Sequence of chain 1.C:
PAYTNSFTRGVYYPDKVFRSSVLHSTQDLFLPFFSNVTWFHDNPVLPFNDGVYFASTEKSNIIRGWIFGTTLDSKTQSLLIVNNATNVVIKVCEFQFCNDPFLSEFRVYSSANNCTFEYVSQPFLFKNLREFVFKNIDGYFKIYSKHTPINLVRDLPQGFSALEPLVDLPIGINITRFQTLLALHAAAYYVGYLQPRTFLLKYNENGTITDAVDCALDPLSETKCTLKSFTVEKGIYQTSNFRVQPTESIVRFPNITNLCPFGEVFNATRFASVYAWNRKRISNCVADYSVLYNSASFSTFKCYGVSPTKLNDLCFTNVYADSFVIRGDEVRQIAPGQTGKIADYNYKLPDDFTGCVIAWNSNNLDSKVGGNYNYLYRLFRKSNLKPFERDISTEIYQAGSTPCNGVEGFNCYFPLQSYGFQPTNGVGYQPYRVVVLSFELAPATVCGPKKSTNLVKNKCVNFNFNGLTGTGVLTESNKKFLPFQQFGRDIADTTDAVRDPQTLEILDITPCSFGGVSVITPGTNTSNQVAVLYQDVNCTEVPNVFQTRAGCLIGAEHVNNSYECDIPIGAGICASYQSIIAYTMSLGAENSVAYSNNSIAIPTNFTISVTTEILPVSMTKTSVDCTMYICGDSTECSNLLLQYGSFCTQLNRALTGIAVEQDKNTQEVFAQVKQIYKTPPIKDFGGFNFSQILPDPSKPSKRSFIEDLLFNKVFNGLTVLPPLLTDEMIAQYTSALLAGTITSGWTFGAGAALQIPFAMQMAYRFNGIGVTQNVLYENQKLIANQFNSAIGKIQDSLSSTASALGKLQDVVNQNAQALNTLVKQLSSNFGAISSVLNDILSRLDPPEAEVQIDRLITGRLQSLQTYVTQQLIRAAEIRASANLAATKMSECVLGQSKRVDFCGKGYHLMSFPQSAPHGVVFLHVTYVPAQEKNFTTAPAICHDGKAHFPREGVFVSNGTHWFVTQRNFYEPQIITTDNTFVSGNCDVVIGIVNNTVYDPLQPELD

Binding-site contacts:
Ligand atom C4 contacts residue ASN632 of chain 1.C at 4.2 Å.
Ligand atom C7 contacts residue ASN632 of chain 1.C at 3.4 Å.
Ligand atom C1 contacts residue ASN632 of chain 1.C at 1.4 Å.
Ligand atom O5 contacts residue ASN632 of chain 1.C at 2.4 Å (h-bond).
Ligand atom C3 contacts residue ASN632 of chain 1.C at 3.8 Å.
Ligand atom C2 contacts residue ASN632 of chain 1.C at 2.5 Å.
Ligand atom C6 contacts residue ASN632 of chain 1.C at 4.3 Å.
Ligand atom O7 contacts residue ASN632 of chain 1.C at 3.5 Å (h-bond).
Ligand atom N2 contacts residue ASN632 of chain 1.C at 2.9 Å (h-bond).
Ligand atom C8 contacts residue ASN632 of chain 1.C at 4.5 Å.
Ligand atom C5 contacts residue ASN632 of chain 1.C at 3.7 Å.

The protein below binds the small molecule below.
Small molecule (SMILES): CC(=O)N[C@@H]1[C@@H](O)[C@H](O)[C@@H](CO)O[C@H]1O